This protein binds this small molecule.
Small molecule (SMILES): CC(=O)N[C@@H]1[C@@H](O)[C@H](O)[C@@H](CO)O[C@H]1O

Binding-site contacts:
Ligand atom C3 contacts residue ASN165 of chain 1.A at 3.9 Å.
Ligand atom C2 contacts residue GLU132 of chain 1.A at 4.2 Å.
Ligand atom C8 contacts residue GLU132 of chain 1.A at 3.6 Å.
Ligand atom C7 contacts residue GLU132 of chain 1.A at 3.3 Å.
Ligand atom N2 contacts residue GLU132 of chain 1.A at 3.0 Å (salt-bridge).
Ligand atom C4 contacts residue ASN165 of chain 1.A at 4.2 Å.
Ligand atom N2 contacts residue ASN165 of chain 1.A at 2.9 Å (h-bond).
Ligand atom C7 contacts residue ASN165 of chain 1.A at 4.2 Å.
Ligand atom C2 contacts residue ASN165 of chain 1.A at 2.5 Å.
Ligand atom O7 contacts residue GLU132 of chain 1.A at 3.3 Å (salt-bridge).
Ligand atom C5 contacts residue ASN165 of chain 1.A at 3.7 Å.
Ligand atom C1 contacts residue GLU132 of chain 1.A at 4.4 Å.
Ligand atom C7 contacts residue LYS113 of chain 1.A at 4.4 Å.
Ligand atom C8 contacts residue LYS113 of chain 1.A at 3.6 Å.
Ligand atom O5 contacts residue ASN165 of chain 1.A at 2.4 Å (h-bond).
Ligand atom C1 contacts residue ASN165 of chain 1.A at 1.4 Å.

Sequence of chain 1.A:
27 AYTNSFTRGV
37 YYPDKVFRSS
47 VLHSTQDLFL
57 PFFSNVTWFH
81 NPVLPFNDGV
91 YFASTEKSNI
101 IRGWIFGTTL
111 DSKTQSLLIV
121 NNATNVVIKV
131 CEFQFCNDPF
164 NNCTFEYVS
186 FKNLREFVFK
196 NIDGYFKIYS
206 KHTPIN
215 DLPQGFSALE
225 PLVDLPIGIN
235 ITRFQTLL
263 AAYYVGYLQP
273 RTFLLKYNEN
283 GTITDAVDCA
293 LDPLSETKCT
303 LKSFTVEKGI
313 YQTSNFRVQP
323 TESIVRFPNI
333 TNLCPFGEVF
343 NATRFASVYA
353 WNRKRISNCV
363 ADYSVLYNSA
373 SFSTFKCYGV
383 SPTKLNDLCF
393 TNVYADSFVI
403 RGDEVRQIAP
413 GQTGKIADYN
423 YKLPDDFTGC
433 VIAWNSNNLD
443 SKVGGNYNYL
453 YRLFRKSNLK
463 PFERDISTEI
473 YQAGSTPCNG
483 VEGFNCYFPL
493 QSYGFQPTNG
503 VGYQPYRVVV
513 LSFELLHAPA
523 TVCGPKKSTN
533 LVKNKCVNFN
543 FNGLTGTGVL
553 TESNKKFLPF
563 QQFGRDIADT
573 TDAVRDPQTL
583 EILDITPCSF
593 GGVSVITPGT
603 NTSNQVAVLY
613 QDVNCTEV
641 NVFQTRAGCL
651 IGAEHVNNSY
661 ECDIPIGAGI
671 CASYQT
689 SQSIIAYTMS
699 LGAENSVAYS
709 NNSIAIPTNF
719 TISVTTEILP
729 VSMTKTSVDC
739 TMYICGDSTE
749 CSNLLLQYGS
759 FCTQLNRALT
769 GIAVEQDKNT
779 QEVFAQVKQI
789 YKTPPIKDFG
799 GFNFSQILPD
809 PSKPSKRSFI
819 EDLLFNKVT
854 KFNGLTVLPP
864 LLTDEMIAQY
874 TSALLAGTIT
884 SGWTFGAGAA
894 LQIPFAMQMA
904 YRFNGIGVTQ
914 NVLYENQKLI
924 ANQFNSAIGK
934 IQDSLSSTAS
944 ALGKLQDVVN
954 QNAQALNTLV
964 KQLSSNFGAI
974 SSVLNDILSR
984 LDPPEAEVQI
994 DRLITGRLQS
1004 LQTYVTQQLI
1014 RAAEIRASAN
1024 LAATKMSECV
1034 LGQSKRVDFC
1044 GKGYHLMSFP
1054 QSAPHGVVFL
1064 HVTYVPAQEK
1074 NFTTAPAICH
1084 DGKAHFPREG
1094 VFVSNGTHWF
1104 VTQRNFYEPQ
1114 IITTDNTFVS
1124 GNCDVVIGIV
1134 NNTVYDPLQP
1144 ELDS